A protein and the small-molecule ligand that binds it are described below.
Small molecule (SMILES): Cc1cc(CCCOc2c(C)cc(-c3noc(C(F)(F)F)n3)cc2C)on1

Binding-site contacts:
Ligand atom C3B contacts residue MET224 of chain 46.A at 3.6 Å (hydrophobic).
Ligand atom C5B contacts residue TYR152 of chain 46.A at 3.5 Å (hydrophobic).
Ligand atom CM2 contacts residue TYR128 of chain 46.A at 3.4 Å (hydrophobic).
Ligand atom C2C contacts residue TYR128 of chain 46.A at 3.2 Å (hydrophobic).
Ligand atom C1C contacts residue TYR128 of chain 46.A at 3.5 Å (hydrophobic).
Ligand atom F3 contacts residue PRO174 of chain 46.A at 2.9 Å.
Ligand atom CM6 contacts residue LEU25 of chain 46.C at 3.8 Å (hydrophobic).
Ligand atom N1A contacts residue PRO174 of chain 46.A at 3.5 Å.
Ligand atom C2C contacts residue ILE104 of chain 46.A at 3.8 Å (hydrophobic).
Ligand atom F3 contacts residue ALA150 of chain 46.A at 2.7 Å.
Ligand atom C3A contacts residue PHE186 of chain 46.A at 3.7 Å (hydrophobic).
Ligand atom F3 contacts residue MET151 of chain 46.A at 3.7 Å.
Ligand atom C4 contacts residue TYR197 of chain 46.A at 3.4 Å (hydrophobic).
Ligand atom O1A contacts residue ALA24 of chain 46.C at 3.3 Å.
Ligand atom N3A contacts residue TYR152 of chain 46.A at 3.8 Å.
Ligand atom F3 contacts residue VAL176 of chain 46.A at 3.6 Å.
Ligand atom C2A contacts residue PHE186 of chain 46.A at 3.5 Å (hydrophobic).
Ligand atom F3 contacts residue SER175 of chain 46.A at 2.8 Å.
Ligand atom F2 contacts residue VAL176 of chain 46.A at 2.7 Å.
Ligand atom C2B contacts residue ILE104 of chain 46.A at 3.8 Å (hydrophobic).
Ligand atom C6B contacts residue TYR152 of chain 46.A at 3.6 Å (hydrophobic).
Ligand atom CM4 contacts residue ALA150 of chain 46.A at 3.6 Å (hydrophobic).
Ligand atom CM6 contacts residue TYR152 of chain 46.A at 3.4 Å (hydrophobic).
Ligand atom CM6 contacts residue VAL188 of chain 46.A at 3.8 Å (hydrophobic).
Ligand atom F1 contacts residue ALA150 of chain 46.A at 3.8 Å.
Ligand atom CM3 contacts residue ASN219 of chain 46.A at 3.8 Å.
Ligand atom C2A contacts residue TYR152 of chain 46.A at 3.7 Å (hydrophobic).
Ligand atom O1A contacts residue PRO174 of chain 46.A at 3.5 Å.
Ligand atom C1C contacts residue TYR197 of chain 46.A at 3.5 Å (hydrophobic).
Ligand atom C3C contacts residue TYR128 of chain 46.A at 3.3 Å (hydrophobic).
Ligand atom N1A contacts residue ALA24 of chain 46.C at 3.2 Å.
Ligand atom CM4 contacts residue VAL176 of chain 46.A at 3.8 Å (hydrophobic).
Ligand atom N3A contacts residue PHE186 of chain 46.A at 3.4 Å.
Ligand atom CM2 contacts residue MET224 of chain 46.A at 3.5 Å (hydrophobic).
Ligand atom C3 contacts residue LEU106 of chain 46.A at 3.8 Å (hydrophobic).
Ligand atom O1 contacts residue MET221 of chain 46.A at 3.7 Å.
Ligand atom F1 contacts residue PHE186 of chain 46.A at 3.8 Å.
Ligand atom F1 contacts residue MET224 of chain 46.A at 3.6 Å.
Ligand atom CM2 contacts residue ILE104 of chain 46.A at 3.6 Å (hydrophobic).
Ligand atom F3 contacts residue TYR152 of chain 46.A at 3.6 Å.

Sequence of chain 46.A:
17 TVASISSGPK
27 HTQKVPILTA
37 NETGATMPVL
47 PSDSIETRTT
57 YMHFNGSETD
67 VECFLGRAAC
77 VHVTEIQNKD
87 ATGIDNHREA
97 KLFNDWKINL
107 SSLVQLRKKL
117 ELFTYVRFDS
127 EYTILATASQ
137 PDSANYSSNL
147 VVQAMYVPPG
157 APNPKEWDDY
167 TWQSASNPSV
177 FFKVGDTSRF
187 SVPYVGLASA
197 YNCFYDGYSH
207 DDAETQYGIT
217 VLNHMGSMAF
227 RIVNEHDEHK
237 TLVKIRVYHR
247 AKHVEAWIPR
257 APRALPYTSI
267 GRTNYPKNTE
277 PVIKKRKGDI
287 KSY

Sequence of chain 47.C:
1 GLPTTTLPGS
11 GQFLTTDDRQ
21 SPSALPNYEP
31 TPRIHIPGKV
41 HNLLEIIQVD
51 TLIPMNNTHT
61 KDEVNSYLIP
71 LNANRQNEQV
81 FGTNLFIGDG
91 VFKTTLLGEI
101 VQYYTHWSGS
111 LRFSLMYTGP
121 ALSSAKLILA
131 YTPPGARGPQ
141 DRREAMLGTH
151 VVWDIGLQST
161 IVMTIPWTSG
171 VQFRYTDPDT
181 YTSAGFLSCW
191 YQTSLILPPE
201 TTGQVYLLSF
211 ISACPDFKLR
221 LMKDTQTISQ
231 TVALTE

Sequence of chain 46.C:
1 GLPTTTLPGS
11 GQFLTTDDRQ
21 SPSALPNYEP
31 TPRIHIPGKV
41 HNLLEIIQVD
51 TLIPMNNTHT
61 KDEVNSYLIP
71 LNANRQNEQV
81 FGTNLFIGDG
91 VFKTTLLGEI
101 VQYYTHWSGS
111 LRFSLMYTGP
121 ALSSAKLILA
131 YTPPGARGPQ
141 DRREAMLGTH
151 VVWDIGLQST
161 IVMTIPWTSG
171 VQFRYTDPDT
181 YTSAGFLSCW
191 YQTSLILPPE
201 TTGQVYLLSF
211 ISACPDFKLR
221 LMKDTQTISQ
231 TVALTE